Binding-site contacts:
Ligand atom C6 contacts residue TRP4 of chain 1.B at 3.5 Å (hydrophobic).
Ligand atom N2 contacts residue TYR200 of chain 1.B at 4.1 Å.
Ligand atom O7 contacts residue TRP4 of chain 1.B at 4.0 Å.
Ligand atom C5 contacts residue TRP4 of chain 1.B at 4.3 Å (hydrophobic).
Ligand atom C6 contacts residue TYR200 of chain 1.B at 4.3 Å (hydrophobic).
Ligand atom O5 contacts residue ASN202 of chain 1.B at 2.3 Å (h-bond).
Ligand atom C7 contacts residue ASN202 of chain 1.B at 3.6 Å.
Ligand atom C2 contacts residue TRP4 of chain 1.B at 3.9 Å (hydrophobic).
Ligand atom O4 contacts residue GLU14 of chain 1.B at 3.9 Å.
Ligand atom C4 contacts residue GLU14 of chain 1.B at 4.2 Å.
Ligand atom C7 contacts residue TYR200 of chain 1.B at 4.3 Å (hydrophobic).
Ligand atom C4 contacts residue ASN202 of chain 1.B at 4.0 Å.
Ligand atom O6 contacts residue TRP4 of chain 1.B at 3.7 Å.
Ligand atom C3 contacts residue TRP4 of chain 1.B at 4.3 Å (hydrophobic).
Ligand atom O6 contacts residue GLU14 of chain 1.B at 2.4 Å (salt-bridge).
Ligand atom O7 contacts residue ASP193 of chain 1.B at 3.9 Å.
Ligand atom O3 contacts residue TRP4 of chain 1.B at 4.5 Å.
Ligand atom O5 contacts residue HIS85 of chain 1.B at 3.9 Å.
Ligand atom C5 contacts residue ASN202 of chain 1.B at 3.3 Å.
Ligand atom O6 contacts residue HIS85 of chain 1.B at 2.8 Å (h-bond).
Ligand atom C5 contacts residue HIS85 of chain 1.B at 4.1 Å.
Ligand atom C1 contacts residue TYR200 of chain 1.B at 3.9 Å (hydrophobic).
Ligand atom O6 contacts residue TRP92 of chain 1.B at 3.5 Å.
Ligand atom C4 contacts residue TRP4 of chain 1.B at 4.0 Å (hydrophobic).
Ligand atom C2 contacts residue ASN202 of chain 1.B at 2.6 Å.
Ligand atom C2 contacts residue TYR200 of chain 1.B at 4.0 Å (hydrophobic).
Ligand atom C5 contacts residue GLU14 of chain 1.B at 3.8 Å.
Ligand atom C1 contacts residue HIS85 of chain 1.B at 4.5 Å.
Ligand atom N2 contacts residue ASN202 of chain 1.B at 2.9 Å (h-bond).
Ligand atom O7 contacts residue ASN202 of chain 1.B at 3.6 Å.
Ligand atom O7 contacts residue TYR200 of chain 1.B at 3.8 Å.
Ligand atom C1 contacts residue ASN202 of chain 1.B at 1.4 Å.
Ligand atom C6 contacts residue GLU14 of chain 1.B at 3.4 Å.
Ligand atom C6 contacts residue ASN202 of chain 1.B at 3.3 Å.
Ligand atom C1 contacts residue TRP4 of chain 1.B at 4.3 Å (hydrophobic).
Ligand atom C6 contacts residue HIS85 of chain 1.B at 3.0 Å.
Ligand atom C3 contacts residue ASN202 of chain 1.B at 3.9 Å.

Sequence of chain 1.B:
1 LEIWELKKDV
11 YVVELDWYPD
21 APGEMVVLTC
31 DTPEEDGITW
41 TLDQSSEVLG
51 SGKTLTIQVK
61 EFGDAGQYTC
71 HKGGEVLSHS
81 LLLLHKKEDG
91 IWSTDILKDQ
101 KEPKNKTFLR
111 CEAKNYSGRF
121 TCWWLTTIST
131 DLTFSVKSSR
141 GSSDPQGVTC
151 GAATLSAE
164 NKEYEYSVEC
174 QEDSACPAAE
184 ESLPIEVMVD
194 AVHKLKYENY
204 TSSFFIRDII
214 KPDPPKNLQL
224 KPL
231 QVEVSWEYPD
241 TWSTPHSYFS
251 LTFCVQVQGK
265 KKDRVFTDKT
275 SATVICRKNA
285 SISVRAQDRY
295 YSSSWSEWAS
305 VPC

A protein and the small-molecule ligand that binds it are described below.
Small molecule (SMILES): CC(=O)N[C@@H]1[C@@H](O)[C@H](O)[C@@H](CO)O[C@H]1O